A small-molecule ligand and the protein it binds are described below.
Small molecule (SMILES): CO[C@H]1C[C@@H]2CC[C@@H](C)[C@@](O)(O2)C(=O)C(=O)N2CCCC[C@H]2C(=O)O[C@H]([C@H](C)C[C@@H]2CC[C@@H](O)[C@H](OC)C2)CC(=O)[C@H](C)/C=C(\C)[C@@H](O)[C@@H](OC)C(=O)[C@H](C)C[C@H](C)/C=C/C=CC=C1C

Binding-site contacts:
Ligand atom C5 contacts residue TYR40 of chain 1.A at 3.6 Å (hydrophobic).
Ligand atom C5 contacts residue PHE61 of chain 1.A at 3.8 Å (hydrophobic).
Ligand atom O4 contacts residue PHE114 of chain 1.A at 3.5 Å.
Ligand atom O2 contacts residue ILE71 of chain 1.A at 2.9 Å (h-bond).
Ligand atom O6 contacts residue ASP52 of chain 1.A at 2.6 Å (salt-bridge).
Ligand atom O10 contacts residue GLU69 of chain 1.A at 2.7 Å (salt-bridge).
Ligand atom O4 contacts residue ASP52 of chain 1.A at 3.2 Å (salt-bridge).
Ligand atom N7 contacts residue TYR97 of chain 1.A at 3.7 Å.
Ligand atom C9 contacts residue ASP52 of chain 1.A at 3.7 Å.
Ligand atom C1 contacts residue TYR97 of chain 1.A at 3.2 Å (hydrophobic).
Ligand atom O2 contacts residue TYR97 of chain 1.A at 3.7 Å.
Ligand atom C35 contacts residue TYR97 of chain 1.A at 3.4 Å (hydrophobic).
Ligand atom C37 contacts residue GLU69 of chain 1.A at 3.6 Å.
Ligand atom O5 contacts residue ASP52 of chain 1.A at 3.3 Å (salt-bridge).
Ligand atom O13 contacts residue GLY68 of chain 1.A at 3.2 Å (h-bond).
Ligand atom C8 contacts residue TYR97 of chain 1.A at 3.3 Å (hydrophobic).
Ligand atom O2 contacts residue VAL70 of chain 1.A at 3.2 Å.
Ligand atom C43 contacts residue ILE106 of chain 1.A at 3.6 Å (hydrophobic).
Ligand atom C2 contacts residue TYR97 of chain 1.A at 3.4 Å (hydrophobic).
Ligand atom C36 contacts residue DTV1 of chain 1.B at 3.6 Å.
Ligand atom C4 contacts residue TRP74 of chain 1.A at 3.6 Å (hydrophobic).
Ligand atom O11 contacts residue PHE61 of chain 1.A at 3.4 Å.
Ligand atom C6 contacts residue TYR40 of chain 1.A at 3.5 Å (hydrophobic).
Ligand atom C30 contacts residue GLU69 of chain 1.A at 3.4 Å.
Ligand atom O4 contacts residue TYR40 of chain 1.A at 3.4 Å.
Ligand atom C10 contacts residue ASP52 of chain 1.A at 3.4 Å.
Ligand atom C41 contacts residue VAL70 of chain 1.A at 3.4 Å (hydrophobic).
Ligand atom O1 contacts residue TYR97 of chain 1.A at 3.3 Å (h-bond).
Ligand atom C14 contacts residue ASP52 of chain 1.A at 3.8 Å.
Ligand atom C28 contacts residue GLU69 of chain 1.A at 3.7 Å.
Ligand atom O4 contacts residue PHE51 of chain 1.A at 3.4 Å.
Ligand atom O11 contacts residue VAL70 of chain 1.A at 3.7 Å.
Ligand atom C11 contacts residue TYR97 of chain 1.A at 3.8 Å (hydrophobic).
Ligand atom C4 contacts residue PHE61 of chain 1.A at 3.7 Å (hydrophobic).
Ligand atom O5 contacts residue TYR40 of chain 1.A at 3.7 Å.
Ligand atom C41 contacts residue ILE71 of chain 1.A at 3.7 Å (hydrophobic).
Ligand atom C49 contacts residue TYR97 of chain 1.A at 3.2 Å (hydrophobic).
Ligand atom C3 contacts residue TRP74 of chain 1.A at 3.5 Å (hydrophobic).
Ligand atom O3 contacts residue PHE114 of chain 1.A at 3.5 Å.
Ligand atom O3 contacts residue TYR97 of chain 1.A at 2.7 Å (h-bond).

Sequence of chain 1.A:
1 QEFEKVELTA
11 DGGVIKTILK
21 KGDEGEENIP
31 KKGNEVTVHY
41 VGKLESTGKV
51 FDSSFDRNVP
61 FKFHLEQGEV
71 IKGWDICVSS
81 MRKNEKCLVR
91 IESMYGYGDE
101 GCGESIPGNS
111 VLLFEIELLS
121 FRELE